The protein below binds the small molecule below.
Small molecule (SMILES): CC[C@@H]1Cc2cc(O)ccc2C2=C1c1ccc(O)cc1C[C@H]2CC

Sequence of chain 1.B:
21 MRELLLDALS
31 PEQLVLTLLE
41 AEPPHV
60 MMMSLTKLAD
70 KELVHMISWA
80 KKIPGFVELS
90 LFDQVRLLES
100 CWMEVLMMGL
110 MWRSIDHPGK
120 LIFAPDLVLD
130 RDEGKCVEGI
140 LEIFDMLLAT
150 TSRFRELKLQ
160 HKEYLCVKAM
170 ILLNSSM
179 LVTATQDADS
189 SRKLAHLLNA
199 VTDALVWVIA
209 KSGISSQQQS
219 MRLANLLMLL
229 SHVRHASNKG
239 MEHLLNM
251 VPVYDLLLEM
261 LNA

Binding-site contacts:
Ligand atom C3 contacts residue LEU105 of chain 1.B at 3.9 Å (hydrophobic).
Ligand atom C19 contacts residue ILE142 of chain 1.B at 4.2 Å (hydrophobic).
Ligand atom C19 contacts residue PHE122 of chain 1.B at 3.9 Å (hydrophobic).
Ligand atom O23 contacts residue ARG112 of chain 1.B at 3.2 Å (salt-bridge).
Ligand atom C22 contacts residue LEU64 of chain 1.B at 3.4 Å (hydrophobic).
Ligand atom C2 contacts residue LEU105 of chain 1.B at 4.1 Å (hydrophobic).
Ligand atom C17 contacts residue HIS241 of chain 1.B at 4.1 Å.
Ligand atom O25 contacts residue GLY238 of chain 1.B at 3.2 Å (h-bond).
Ligand atom O25 contacts residue LEU242 of chain 1.B at 3.0 Å.
Ligand atom C2 contacts residue PHE122 of chain 1.B at 4.1 Å (hydrophobic).
Ligand atom O23 contacts residue LEU105 of chain 1.B at 3.9 Å.
Ligand atom C2 contacts residue GLU71 of chain 1.B at 3.5 Å.
Ligand atom C1 contacts residue LEU64 of chain 1.B at 4.2 Å (hydrophobic).
Ligand atom C4 contacts residue PHE122 of chain 1.B at 4.1 Å (hydrophobic).
Ligand atom C19 contacts residue LEU146 of chain 1.B at 3.9 Å (hydrophobic).
Ligand atom C5 contacts residue LEU105 of chain 1.B at 3.9 Å (hydrophobic).
Ligand atom C19 contacts residue LEU109 of chain 1.B at 3.5 Å (hydrophobic).
Ligand atom C17 contacts residue GLY238 of chain 1.B at 3.8 Å.
Ligand atom C3 contacts residue PHE122 of chain 1.B at 4.0 Å (hydrophobic).
Ligand atom C16 contacts residue HIS241 of chain 1.B at 4.1 Å.
Ligand atom C21 contacts residue LEU64 of chain 1.B at 3.7 Å (hydrophobic).
Ligand atom C3 contacts residue GLU71 of chain 1.B at 3.3 Å.
Ligand atom O23 contacts residue GLU71 of chain 1.B at 2.6 Å (salt-bridge).
Ligand atom C16 contacts residue GLY238 of chain 1.B at 4.1 Å.
Ligand atom C12 contacts residue VAL253 of chain 1.B at 4.1 Å (hydrophobic).
Ligand atom C1 contacts residue LEU105 of chain 1.B at 3.9 Å (hydrophobic).
Ligand atom C2 contacts residue ALA68 of chain 1.B at 4.1 Å (hydrophobic).
Ligand atom O25 contacts residue HIS241 of chain 1.B at 3.3 Å (h-bond).
Ligand atom C6 contacts residue LEU105 of chain 1.B at 4.1 Å (hydrophobic).
Ligand atom C4 contacts residue LEU105 of chain 1.B at 3.6 Å (hydrophobic).
Ligand atom O23 contacts residue LEU67 of chain 1.B at 4.1 Å.
Ligand atom C6 contacts residue MET106 of chain 1.B at 4.1 Å (hydrophobic).
Ligand atom C20 contacts residue PHE122 of chain 1.B at 3.8 Å (hydrophobic).
Ligand atom C10 contacts residue LEU105 of chain 1.B at 3.8 Å (hydrophobic).
Ligand atom C22 contacts residue THR65 of chain 1.B at 3.4 Å.
Ligand atom C1 contacts residue ALA68 of chain 1.B at 3.7 Å (hydrophobic).
Ligand atom C14 contacts residue MET102 of chain 1.B at 4.2 Å (hydrophobic).
Ligand atom C18 contacts residue LEU242 of chain 1.B at 3.5 Å (hydrophobic).
Ligand atom O23 contacts residue PHE122 of chain 1.B at 4.2 Å.
Ligand atom C17 contacts residue LEU242 of chain 1.B at 3.6 Å (hydrophobic).